This protein binds this small molecule.
Small molecule (SMILES): CC[C@H](O)/C=C/C=C(C)/C=C/C(=O)NC(=O)/C=C/C1=CCN1C(=O)O

Binding-site contacts:
Ligand atom N1 contacts residue SER97 of chain 1.B at 2.3 Å (h-bond).
Ligand atom C17 contacts residue SER97 of chain 1.B at 1.4 Å.
Ligand atom N1 contacts residue GLY68 of chain 1.B at 3.2 Å (h-bond).
Ligand atom O3 contacts residue SER97 of chain 1.B at 2.3 Å (h-bond).
Ligand atom N1 contacts residue HIS122 of chain 1.B at 4.3 Å.
Ligand atom N1 contacts residue MPD1 of chain 1.GA at 4.0 Å.
Ligand atom C15 contacts residue ILE70 of chain 1.B at 3.8 Å (hydrophobic).
Ligand atom C16 contacts residue ILE70 of chain 1.B at 3.5 Å (hydrophobic).
Ligand atom N2 contacts residue GLY68 of chain 1.B at 4.0 Å.
Ligand atom C16 contacts residue SER97 of chain 1.B at 3.2 Å.
Ligand atom C15 contacts residue LEU125 of chain 1.B at 3.8 Å (hydrophobic).
Ligand atom C12 contacts residue LEU125 of chain 1.B at 4.3 Å (hydrophobic).
Ligand atom C16 contacts residue LEU125 of chain 1.B at 4.3 Å (hydrophobic).
Ligand atom C14 contacts residue GLY68 of chain 1.B at 3.1 Å.
Ligand atom C17 contacts residue MPD1 of chain 1.GA at 3.9 Å.
Ligand atom C14 contacts residue LEU125 of chain 1.B at 4.3 Å (hydrophobic).
Ligand atom O2 contacts residue GLN34 of chain 1.B at 4.3 Å.
Ligand atom N2 contacts residue GLY67 of chain 1.B at 4.2 Å.
Ligand atom C16 contacts residue GLY68 of chain 1.B at 3.9 Å.
Ligand atom C16 contacts residue PRO124 of chain 1.B at 4.1 Å (hydrophobic).
Ligand atom C15 contacts residue PRO124 of chain 1.B at 4.4 Å (hydrophobic).
Ligand atom C16 contacts residue MPD1 of chain 1.GA at 3.5 Å.
Ligand atom C11 contacts residue GLY68 of chain 1.B at 4.2 Å.
Ligand atom O1 contacts residue GLN34 of chain 1.B at 3.6 Å.
Ligand atom C12 contacts residue GLY68 of chain 1.B at 3.5 Å.
Ligand atom N2 contacts residue PRO66 of chain 1.B at 4.3 Å.
Ligand atom N1 contacts residue MET98 of chain 1.B at 4.4 Å.
Ligand atom C10 contacts residue GLN34 of chain 1.B at 4.4 Å.
Ligand atom C13 contacts residue LEU125 of chain 1.B at 4.1 Å (hydrophobic).
Ligand atom O3 contacts residue LEU125 of chain 1.B at 4.0 Å.
Ligand atom C14 contacts residue SER97 of chain 1.B at 3.6 Å.
Ligand atom C13 contacts residue SER97 of chain 1.B at 4.4 Å.
Ligand atom C12 contacts residue SER97 of chain 1.B at 4.3 Å.
Ligand atom C17 contacts residue GLY68 of chain 1.B at 4.0 Å.
Ligand atom C15 contacts residue GLY68 of chain 1.B at 3.7 Å.
Ligand atom C13 contacts residue GLY68 of chain 1.B at 3.2 Å.
Ligand atom C15 contacts residue SER97 of chain 1.B at 4.3 Å.
Ligand atom O3 contacts residue HIS122 of chain 1.B at 2.8 Å (h-bond).
Ligand atom C17 contacts residue MET98 of chain 1.B at 4.1 Å (hydrophobic).
Ligand atom C17 contacts residue HIS122 of chain 1.B at 3.5 Å.

Sequence of chain 1.B:
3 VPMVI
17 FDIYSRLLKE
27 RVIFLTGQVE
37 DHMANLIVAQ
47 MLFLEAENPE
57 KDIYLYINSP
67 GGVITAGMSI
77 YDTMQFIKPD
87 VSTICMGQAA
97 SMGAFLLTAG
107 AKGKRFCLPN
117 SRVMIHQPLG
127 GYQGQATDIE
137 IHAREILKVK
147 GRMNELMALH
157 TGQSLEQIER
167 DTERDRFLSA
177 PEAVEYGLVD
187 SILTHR